Sequence of chain 1.A:
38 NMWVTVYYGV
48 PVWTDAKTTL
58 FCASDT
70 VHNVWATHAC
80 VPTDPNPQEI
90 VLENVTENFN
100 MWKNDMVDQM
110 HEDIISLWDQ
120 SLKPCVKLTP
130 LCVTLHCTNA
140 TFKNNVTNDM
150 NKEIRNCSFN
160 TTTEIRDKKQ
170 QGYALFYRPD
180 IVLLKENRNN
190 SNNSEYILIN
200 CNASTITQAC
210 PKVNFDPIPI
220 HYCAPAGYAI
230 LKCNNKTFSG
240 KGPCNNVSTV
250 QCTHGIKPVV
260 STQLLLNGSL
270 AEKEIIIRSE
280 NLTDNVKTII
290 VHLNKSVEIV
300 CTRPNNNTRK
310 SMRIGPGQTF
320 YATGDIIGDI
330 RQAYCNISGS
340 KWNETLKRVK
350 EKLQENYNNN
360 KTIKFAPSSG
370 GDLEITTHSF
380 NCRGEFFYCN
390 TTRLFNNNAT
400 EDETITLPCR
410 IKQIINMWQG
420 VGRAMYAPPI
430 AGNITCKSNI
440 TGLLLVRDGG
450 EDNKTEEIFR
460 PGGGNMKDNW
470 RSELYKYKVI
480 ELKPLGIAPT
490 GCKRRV

Sequence of chain 1.B:
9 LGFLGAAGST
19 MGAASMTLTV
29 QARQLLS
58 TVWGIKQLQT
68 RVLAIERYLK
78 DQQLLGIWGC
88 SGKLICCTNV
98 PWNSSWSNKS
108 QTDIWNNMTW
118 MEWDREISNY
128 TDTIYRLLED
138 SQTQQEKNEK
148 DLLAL

A protein and the small-molecule ligand that binds it are described below.
Small molecule (SMILES): CC(=O)N[C@@H]1[C@@H](O)[C@H](O)[C@@H](CO)O[C@H]1O

Binding-site contacts:
Ligand atom C8 contacts residue SER17 of chain 1.B at 4.2 Å.
Ligand atom C7 contacts residue SER17 of chain 1.B at 4.1 Å.
Ligand atom C1 contacts residue ASN93 of chain 1.A at 1.4 Å.
Ligand atom C7 contacts residue GLU92 of chain 1.A at 4.4 Å.
Ligand atom C3 contacts residue ASN93 of chain 1.A at 3.8 Å.
Ligand atom C5 contacts residue ASN93 of chain 1.A at 3.7 Å.
Ligand atom C2 contacts residue ASN93 of chain 1.A at 2.4 Å.
Ligand atom N2 contacts residue ASN93 of chain 1.A at 2.8 Å (h-bond).
Ligand atom C8 contacts residue GLU92 of chain 1.A at 3.8 Å.
Ligand atom C7 contacts residue ASN93 of chain 1.A at 3.9 Å.
Ligand atom N2 contacts residue GLU92 of chain 1.A at 4.0 Å.
Ligand atom C8 contacts residue ALA14 of chain 1.B at 4.2 Å (hydrophobic).
Ligand atom O7 contacts residue SER17 of chain 1.B at 3.5 Å.
Ligand atom O5 contacts residue ASN93 of chain 1.A at 2.4 Å (h-bond).
Ligand atom C4 contacts residue ASN93 of chain 1.A at 4.2 Å.